The small molecule below binds the protein below.
Small molecule (SMILES): CC(=O)N[C@@H]1[C@@H](O)[C@H](O)[C@@H](CO)O[C@H]1O

Binding-site contacts:
Ligand atom C5 contacts residue GLU388 of chain 2.A at 4.1 Å.
Ligand atom C7 contacts residue ASN420 of chain 2.A at 3.7 Å.
Ligand atom C2 contacts residue ASN420 of chain 2.A at 2.5 Å.
Ligand atom O5 contacts residue ASN420 of chain 2.A at 2.4 Å (h-bond).
Ligand atom C6 contacts residue GLU388 of chain 2.A at 4.0 Å.
Ligand atom C7 contacts residue GLU388 of chain 2.A at 4.5 Å.
Ligand atom O7 contacts residue ASN420 of chain 2.A at 4.0 Å.
Ligand atom C5 contacts residue ASN420 of chain 2.A at 3.6 Å.
Ligand atom O5 contacts residue GLU388 of chain 2.A at 3.7 Å.
Ligand atom O3 contacts residue GLU388 of chain 2.A at 4.5 Å.
Ligand atom C3 contacts residue ASN420 of chain 2.A at 3.8 Å.
Ligand atom C1 contacts residue ASN420 of chain 2.A at 1.4 Å.
Ligand atom C4 contacts residue GLU388 of chain 2.A at 4.0 Å.
Ligand atom O7 contacts residue GLU388 of chain 2.A at 3.4 Å.
Ligand atom C2 contacts residue GLU388 of chain 2.A at 4.4 Å.
Ligand atom N2 contacts residue ASN420 of chain 2.A at 2.9 Å (h-bond).
Ligand atom C4 contacts residue ASN420 of chain 2.A at 4.2 Å.
Ligand atom C8 contacts residue ASN420 of chain 2.A at 4.4 Å.
Ligand atom C6 contacts residue THR391 of chain 2.A at 3.9 Å.

Sequence of chain 2.A:
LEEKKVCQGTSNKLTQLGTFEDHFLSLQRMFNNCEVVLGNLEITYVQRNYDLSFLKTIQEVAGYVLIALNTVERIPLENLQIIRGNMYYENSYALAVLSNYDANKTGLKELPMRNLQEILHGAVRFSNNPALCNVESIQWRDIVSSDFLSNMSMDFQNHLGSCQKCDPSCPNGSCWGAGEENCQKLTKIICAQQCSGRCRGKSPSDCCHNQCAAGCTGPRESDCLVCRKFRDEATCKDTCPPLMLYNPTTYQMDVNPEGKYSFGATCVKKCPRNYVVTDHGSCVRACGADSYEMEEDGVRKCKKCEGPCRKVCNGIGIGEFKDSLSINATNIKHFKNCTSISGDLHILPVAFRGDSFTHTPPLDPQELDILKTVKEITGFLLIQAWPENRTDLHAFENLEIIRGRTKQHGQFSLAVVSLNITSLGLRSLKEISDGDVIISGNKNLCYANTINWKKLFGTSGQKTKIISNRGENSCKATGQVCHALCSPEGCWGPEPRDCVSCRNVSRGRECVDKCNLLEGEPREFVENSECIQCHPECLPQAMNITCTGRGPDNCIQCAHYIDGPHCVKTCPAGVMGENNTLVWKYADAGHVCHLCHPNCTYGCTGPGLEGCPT